Sequence of chain 3.D:
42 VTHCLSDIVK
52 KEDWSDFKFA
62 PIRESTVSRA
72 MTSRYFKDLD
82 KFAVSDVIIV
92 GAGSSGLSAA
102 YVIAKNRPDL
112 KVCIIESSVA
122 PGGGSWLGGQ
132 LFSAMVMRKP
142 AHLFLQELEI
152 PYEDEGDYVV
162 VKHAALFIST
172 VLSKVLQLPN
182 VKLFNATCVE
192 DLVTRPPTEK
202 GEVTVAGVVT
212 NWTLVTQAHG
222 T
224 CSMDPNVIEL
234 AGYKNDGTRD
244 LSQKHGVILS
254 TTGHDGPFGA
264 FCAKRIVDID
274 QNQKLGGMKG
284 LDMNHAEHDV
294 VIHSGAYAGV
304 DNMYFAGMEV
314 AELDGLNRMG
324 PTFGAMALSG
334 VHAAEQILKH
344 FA

A small-molecule ligand and the protein it binds are described below.
Small molecule (SMILES): C[C@H](/N=C/C(=O)O)C(=O)[C@H](O)COP(=O)(O)OP(=O)(O)OC[C@H]1O[C@@H](n2cnc3c(N)ncnc32)[C@H](O)[C@@H]1O

Sequence of chain 2.D:
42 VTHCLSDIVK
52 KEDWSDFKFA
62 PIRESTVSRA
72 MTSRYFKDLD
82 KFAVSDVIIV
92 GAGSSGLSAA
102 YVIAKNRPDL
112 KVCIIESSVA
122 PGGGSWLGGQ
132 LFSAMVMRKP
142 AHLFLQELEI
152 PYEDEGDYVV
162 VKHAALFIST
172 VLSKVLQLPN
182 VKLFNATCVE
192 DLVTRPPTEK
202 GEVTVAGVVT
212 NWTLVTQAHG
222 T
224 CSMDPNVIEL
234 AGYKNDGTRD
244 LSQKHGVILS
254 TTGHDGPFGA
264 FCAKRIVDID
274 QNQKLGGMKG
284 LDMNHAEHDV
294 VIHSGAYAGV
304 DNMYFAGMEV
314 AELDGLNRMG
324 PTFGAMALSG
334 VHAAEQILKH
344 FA

Binding-site contacts:
Ligand atom O13 contacts residue SER119 of chain 3.D at 3.5 Å (h-bond).
Ligand atom C14 contacts residue ILE116 of chain 3.D at 3.4 Å (hydrophobic).
Ligand atom O9 contacts residue MET322 of chain 3.D at 3.4 Å (h-bond).
Ligand atom O12 contacts residue GLU117 of chain 3.D at 2.7 Å (salt-bridge).
Ligand atom O5 contacts residue SER95 of chain 3.D at 3.5 Å (h-bond).
Ligand atom N1 contacts residue GLY323 of chain 3.D at 3.3 Å (h-bond).
Ligand atom O6 contacts residue SER95 of chain 3.D at 3.4 Å (h-bond).
Ligand atom N2 contacts residue SER118 of chain 3.D at 3.3 Å (h-bond).
Ligand atom O6 contacts residue MET329 of chain 3.D at 3.4 Å (h-bond).
Ligand atom C8 contacts residue THR254 of chain 3.D at 3.4 Å.
Ligand atom C4 contacts residue ASP227 of chain 2.D at 3.1 Å.
Ligand atom C6 contacts residue GLY323 of chain 3.D at 3.3 Å.
Ligand atom O9 contacts residue ARG321 of chain 3.D at 2.9 Å (salt-bridge).
Ligand atom N4 contacts residue VAL190 of chain 3.D at 3.0 Å (h-bond).
Ligand atom O4 contacts residue GLY310 of chain 3.D at 3.5 Å.
Ligand atom C7 contacts residue GLY323 of chain 3.D at 3.2 Å.
Ligand atom N6 contacts residue PHE261 of chain 3.D at 3.2 Å (h-bond).
Ligand atom C13 contacts residue SER118 of chain 3.D at 3.2 Å.
Ligand atom N1 contacts residue ASP227 of chain 2.D at 2.8 Å (salt-bridge).
Ligand atom N3 contacts residue ILE116 of chain 3.D at 3.5 Å (h-bond).
Ligand atom C5 contacts residue THR325 of chain 3.D at 3.4 Å.
Ligand atom O3 contacts residue GLY256 of chain 3.D at 3.3 Å.
Ligand atom O13 contacts residue GLU117 of chain 3.D at 2.6 Å (salt-bridge).
Ligand atom C14 contacts residue SER118 of chain 3.D at 3.5 Å.
Ligand atom C11 contacts residue GLU117 of chain 3.D at 3.5 Å.
Ligand atom O10 contacts residue ARG321 of chain 3.D at 2.8 Å (salt-bridge).
Ligand atom C5 contacts residue GLY323 of chain 3.D at 3.4 Å.
Ligand atom O11 contacts residue GLY94 of chain 3.D at 3.5 Å.
Ligand atom C7 contacts residue ARG321 of chain 3.D at 3.5 Å.
Ligand atom N5 contacts residue VAL190 of chain 3.D at 2.9 Å (h-bond).
Ligand atom O5 contacts residue SER96 of chain 3.D at 2.8 Å (h-bond).
Ligand atom O14 contacts residue GLY92 of chain 3.D at 3.1 Å.
Ligand atom O13 contacts residue SER118 of chain 3.D at 3.1 Å (h-bond).
Ligand atom O2 contacts residue GLY125 of chain 3.D at 3.0 Å (h-bond).
Ligand atom O12 contacts residue GLY124 of chain 3.D at 3.3 Å.
Ligand atom C12 contacts residue GLU117 of chain 3.D at 3.5 Å.
Ligand atom O7 contacts residue PHE326 of chain 3.D at 3.5 Å.
Ligand atom N3 contacts residue SER118 of chain 3.D at 3.2 Å (h-bond).
Ligand atom O9 contacts residue GLY323 of chain 3.D at 2.9 Å (h-bond).
Ligand atom O4 contacts residue MET311 of chain 3.D at 2.8 Å (h-bond).